Binding-site contacts:
Ligand atom C8 contacts residue SER323 of chain 1.A at 4.3 Å.
Ligand atom C7 contacts residue SER323 of chain 1.A at 4.2 Å.
Ligand atom C1 contacts residue ILE293 of chain 1.A at 3.9 Å (hydrophobic).
Ligand atom C3 contacts residue ASN295 of chain 1.A at 4.3 Å.
Ligand atom C8 contacts residue TYR296 of chain 1.A at 4.3 Å (hydrophobic).
Ligand atom C6 contacts residue ASN295 of chain 1.A at 4.4 Å.
Ligand atom C8 contacts residue MET322 of chain 1.A at 4.5 Å (hydrophobic).
Ligand atom C5 contacts residue ASN295 of chain 1.A at 4.1 Å.
Ligand atom O7 contacts residue SER323 of chain 1.A at 3.4 Å (h-bond).
Ligand atom O7 contacts residue THR324 of chain 1.A at 4.1 Å.
Ligand atom N2 contacts residue ASN295 of chain 1.A at 3.3 Å (h-bond).
Ligand atom C1 contacts residue ASN295 of chain 1.A at 2.6 Å.
Ligand atom O6 contacts residue ARG570 of chain 1.A at 3.6 Å (salt-bridge).
Ligand atom C2 contacts residue ASN295 of chain 1.A at 2.9 Å.
Ligand atom O5 contacts residue ILE293 of chain 1.A at 3.8 Å.
Ligand atom C8 contacts residue ASN295 of chain 1.A at 3.5 Å.
Ligand atom C7 contacts residue ASN295 of chain 1.A at 3.2 Å.
Ligand atom O7 contacts residue ASN295 of chain 1.A at 3.4 Å (h-bond).
Ligand atom O5 contacts residue ASN295 of chain 1.A at 2.8 Å (h-bond).

Sequence of chain 1.A:
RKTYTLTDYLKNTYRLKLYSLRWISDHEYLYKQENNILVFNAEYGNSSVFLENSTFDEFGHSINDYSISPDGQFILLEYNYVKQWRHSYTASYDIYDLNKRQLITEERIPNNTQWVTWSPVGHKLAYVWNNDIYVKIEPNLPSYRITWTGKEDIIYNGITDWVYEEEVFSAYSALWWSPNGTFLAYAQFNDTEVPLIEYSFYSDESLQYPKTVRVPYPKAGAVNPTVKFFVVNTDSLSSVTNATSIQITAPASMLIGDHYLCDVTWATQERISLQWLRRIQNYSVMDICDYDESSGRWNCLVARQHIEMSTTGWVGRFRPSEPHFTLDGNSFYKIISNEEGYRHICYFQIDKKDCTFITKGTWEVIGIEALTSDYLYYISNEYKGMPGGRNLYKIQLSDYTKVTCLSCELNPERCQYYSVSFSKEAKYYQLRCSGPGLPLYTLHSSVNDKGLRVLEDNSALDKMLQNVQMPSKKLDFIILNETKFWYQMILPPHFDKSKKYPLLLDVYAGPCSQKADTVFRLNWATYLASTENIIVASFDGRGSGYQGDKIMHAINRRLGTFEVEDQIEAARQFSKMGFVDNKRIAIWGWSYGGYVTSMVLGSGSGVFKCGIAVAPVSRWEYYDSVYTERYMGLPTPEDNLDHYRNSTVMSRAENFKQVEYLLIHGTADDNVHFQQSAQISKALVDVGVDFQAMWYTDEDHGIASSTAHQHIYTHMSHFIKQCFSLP

This protein binds this small molecule.
Small molecule (SMILES): CC(=O)N[C@H]1[C@H](O[C@H]2[C@H](O)[C@@H](NC(C)=O)CO[C@@H]2CO)O[C@H](CO)[C@@H](O)[C@@H]1O